The protein below binds the small molecule below.
Small molecule (SMILES): O=C(COc1cccc(F)c1)Nc1nc(-c2ccccn2)cs1

Binding-site contacts:
Ligand atom N13 contacts residue TRP211 of chain 2.A at 3.7 Å.
Ligand atom N20 contacts residue TRP107 of chain 2.A at 3.5 Å.
Ligand atom C12 contacts residue PHE114 of chain 2.A at 3.6 Å (hydrophobic).
Ligand atom C19 contacts residue TRP107 of chain 2.A at 3.5 Å (hydrophobic).
Ligand atom C10 contacts residue ASN183 of chain 2.A at 3.2 Å.
Ligand atom F07 contacts residue ASN183 of chain 2.A at 3.8 Å.
Ligand atom N20 contacts residue GLY110 of chain 2.A at 3.2 Å.
Ligand atom C17 contacts residue TYR152 of chain 2.A at 3.4 Å (hydrophobic).
Ligand atom C01 contacts residue TRP142 of chain 2.A at 3.2 Å (hydrophobic).
Ligand atom C04 contacts residue GLU184 of chain 2.A at 3.8 Å.
Ligand atom F07 contacts residue PHE188 of chain 2.A at 3.2 Å.
Ligand atom C02 contacts residue TRP149 of chain 2.A at 3.5 Å (hydrophobic).
Ligand atom C21 contacts residue THR153 of chain 2.A at 3.2 Å.
Ligand atom C04 contacts residue ASN183 of chain 2.A at 3.8 Å.
Ligand atom C06 contacts residue PHE118 of chain 2.A at 3.7 Å (hydrophobic).
Ligand atom O23 contacts residue ASN183 of chain 2.A at 2.5 Å (h-bond).
Ligand atom C01 contacts residue MET146 of chain 2.A at 3.6 Å (hydrophobic).
Ligand atom C16 contacts residue TYR152 of chain 2.A at 3.2 Å (hydrophobic).
Ligand atom C12 contacts residue TRP211 of chain 2.A at 3.5 Å (hydrophobic).
Ligand atom C16 contacts residue TRP107 of chain 2.A at 3.6 Å (hydrophobic).
Ligand atom N11 contacts residue ASN183 of chain 2.A at 3.3 Å (h-bond).
Ligand atom C15 contacts residue TRP107 of chain 2.A at 3.7 Å (hydrophobic).
Ligand atom S22 contacts residue ASN180 of chain 2.A at 3.4 Å (h-bond).
Ligand atom C17 contacts residue TRP107 of chain 2.A at 3.7 Å (hydrophobic).
Ligand atom C01 contacts residue TRP149 of chain 2.A at 3.5 Å (hydrophobic).
Ligand atom C18 contacts residue TRP107 of chain 2.A at 3.7 Å (hydrophobic).
Ligand atom S22 contacts residue THR153 of chain 2.A at 3.3 Å (h-bond).
Ligand atom C09 contacts residue PHE114 of chain 2.A at 3.5 Å (hydrophobic).
Ligand atom N11 contacts residue PHE114 of chain 2.A at 3.6 Å.
Ligand atom N11 contacts residue TRP211 of chain 2.A at 3.7 Å.
Ligand atom C06 contacts residue PHE188 of chain 2.A at 3.5 Å (hydrophobic).
Ligand atom C09 contacts residue ASN180 of chain 2.A at 3.1 Å.
Ligand atom C06 contacts residue TRP142 of chain 2.A at 3.4 Å (hydrophobic).
Ligand atom F07 contacts residue LEU187 of chain 2.A at 3.0 Å.
Ligand atom C19 contacts residue GLY110 of chain 2.A at 3.4 Å.
Ligand atom O08 contacts residue ASN180 of chain 2.A at 3.1 Å (h-bond).
Ligand atom C10 contacts residue ASN180 of chain 2.A at 3.8 Å.
Ligand atom C02 contacts residue MET146 of chain 2.A at 3.3 Å (hydrophobic).
Ligand atom C10 contacts residue PHE114 of chain 2.A at 3.4 Å (hydrophobic).
Ligand atom C19 contacts residue MET106 of chain 2.A at 3.4 Å (hydrophobic).

Sequence of chain 2.A:
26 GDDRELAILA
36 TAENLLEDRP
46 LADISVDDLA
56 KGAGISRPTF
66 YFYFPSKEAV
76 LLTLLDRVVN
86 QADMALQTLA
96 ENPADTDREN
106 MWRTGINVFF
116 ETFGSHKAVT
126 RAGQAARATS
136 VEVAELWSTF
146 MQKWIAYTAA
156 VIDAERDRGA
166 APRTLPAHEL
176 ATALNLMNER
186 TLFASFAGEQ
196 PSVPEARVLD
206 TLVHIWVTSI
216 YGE